This small molecule binds to this protein.
Small molecule (SMILES): C[N+]1(C)[C@@H]2CC[C@H]1CC(n1cc(-c3ccncc3)nn1)C2

Binding-site contacts:
Ligand atom C15 contacts residue TYR197 of chain 1.E at 3.7 Å (hydrophobic).
Ligand atom C5 contacts residue CYS200 of chain 1.E at 3.5 Å (hydrophobic).
Ligand atom C7 contacts residue CYS200 of chain 1.E at 3.5 Å (hydrophobic).
Ligand atom C12 contacts residue TRP156 of chain 1.E at 3.6 Å (hydrophobic).
Ligand atom N9 contacts residue ILE127 of chain 1.D at 3.9 Å.
Ligand atom C5 contacts residue ILE127 of chain 1.D at 3.4 Å (hydrophobic).
Ligand atom C5 contacts residue CYS199 of chain 1.E at 3.9 Å (hydrophobic).
Ligand atom N8 contacts residue CYS199 of chain 1.E at 3.6 Å.
Ligand atom C7 contacts residue ILE127 of chain 1.D at 3.2 Å (hydrophobic).
Ligand atom N2 contacts residue MET125 of chain 1.D at 3.6 Å (h-bond).
Ligand atom C11 contacts residue ILE127 of chain 1.D at 3.6 Å (hydrophobic).
Ligand atom C3 contacts residue MET125 of chain 1.D at 3.7 Å (hydrophobic).
Ligand atom C18 contacts residue TRP156 of chain 1.E at 3.7 Å (hydrophobic).
Ligand atom C20 contacts residue TRP156 of chain 1.E at 4.0 Å (hydrophobic).
Ligand atom C11 contacts residue CYS199 of chain 1.E at 3.5 Å (hydrophobic).
Ligand atom C6 contacts residue CYS200 of chain 1.E at 3.6 Å (hydrophobic).
Ligand atom C1 contacts residue MET125 of chain 1.D at 3.9 Å (hydrophobic).
Ligand atom C14 contacts residue TYR197 of chain 1.E at 3.9 Å (hydrophobic).
Ligand atom C11 contacts residue CYS200 of chain 1.E at 3.3 Å (hydrophobic).
Ligand atom N10 contacts residue ILE127 of chain 1.D at 4.0 Å.
Ligand atom C6 contacts residue ILE127 of chain 1.D at 3.8 Å (hydrophobic).
Ligand atom C13 contacts residue TYR102 of chain 1.E at 3.9 Å (hydrophobic).
Ligand atom N9 contacts residue CYS199 of chain 1.E at 3.9 Å.
Ligand atom C17 contacts residue TYR197 of chain 1.E at 3.9 Å (hydrophobic).
Ligand atom C14 contacts residue TYR102 of chain 1.E at 3.9 Å (hydrophobic).
Ligand atom C20 contacts residue TYR64 of chain 1.D at 3.2 Å (hydrophobic).
Ligand atom N10 contacts residue CYS199 of chain 1.E at 3.8 Å.
Ligand atom C7 contacts residue CYS199 of chain 1.E at 3.4 Å (hydrophobic).
Ligand atom C3 contacts residue GLN66 of chain 1.D at 3.6 Å.
Ligand atom C21 contacts residue TYR102 of chain 1.E at 3.5 Å (hydrophobic).
Ligand atom C13 contacts residue SER155 of chain 1.E at 3.7 Å.
Ligand atom C14 contacts residue TYR204 of chain 1.E at 3.6 Å (hydrophobic).
Ligand atom N8 contacts residue ILE127 of chain 1.D at 3.3 Å.
Ligand atom C13 contacts residue TRP156 of chain 1.E at 3.4 Å (hydrophobic).
Ligand atom N9 contacts residue TYR64 of chain 1.D at 3.7 Å.
Ligand atom C21 contacts residue TRP156 of chain 1.E at 3.8 Å (hydrophobic).
Ligand atom C11 contacts residue TYR204 of chain 1.E at 3.7 Å (hydrophobic).
Ligand atom C4 contacts residue CYS199 of chain 1.E at 3.9 Å (hydrophobic).
Ligand atom C21 contacts residue TYR197 of chain 1.E at 3.9 Å (hydrophobic).
Ligand atom C4 contacts residue GLN66 of chain 1.D at 3.6 Å.

Sequence of chain 1.D:
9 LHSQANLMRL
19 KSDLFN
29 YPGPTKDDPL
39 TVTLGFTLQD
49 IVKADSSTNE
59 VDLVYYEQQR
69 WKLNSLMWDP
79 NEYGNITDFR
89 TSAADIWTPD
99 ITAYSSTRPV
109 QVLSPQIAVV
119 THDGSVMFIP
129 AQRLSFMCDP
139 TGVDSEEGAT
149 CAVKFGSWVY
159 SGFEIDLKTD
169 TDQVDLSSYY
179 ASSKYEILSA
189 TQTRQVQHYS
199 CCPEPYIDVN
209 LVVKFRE

Sequence of chain 1.E:
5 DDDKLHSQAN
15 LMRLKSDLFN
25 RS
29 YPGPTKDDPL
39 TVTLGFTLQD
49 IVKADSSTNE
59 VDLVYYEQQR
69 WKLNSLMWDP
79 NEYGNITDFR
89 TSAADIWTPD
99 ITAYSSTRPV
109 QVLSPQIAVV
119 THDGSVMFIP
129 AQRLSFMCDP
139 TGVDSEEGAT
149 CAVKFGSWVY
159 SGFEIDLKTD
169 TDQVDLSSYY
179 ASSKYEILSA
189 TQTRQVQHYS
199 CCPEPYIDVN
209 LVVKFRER